Sequence of chain 1.H:
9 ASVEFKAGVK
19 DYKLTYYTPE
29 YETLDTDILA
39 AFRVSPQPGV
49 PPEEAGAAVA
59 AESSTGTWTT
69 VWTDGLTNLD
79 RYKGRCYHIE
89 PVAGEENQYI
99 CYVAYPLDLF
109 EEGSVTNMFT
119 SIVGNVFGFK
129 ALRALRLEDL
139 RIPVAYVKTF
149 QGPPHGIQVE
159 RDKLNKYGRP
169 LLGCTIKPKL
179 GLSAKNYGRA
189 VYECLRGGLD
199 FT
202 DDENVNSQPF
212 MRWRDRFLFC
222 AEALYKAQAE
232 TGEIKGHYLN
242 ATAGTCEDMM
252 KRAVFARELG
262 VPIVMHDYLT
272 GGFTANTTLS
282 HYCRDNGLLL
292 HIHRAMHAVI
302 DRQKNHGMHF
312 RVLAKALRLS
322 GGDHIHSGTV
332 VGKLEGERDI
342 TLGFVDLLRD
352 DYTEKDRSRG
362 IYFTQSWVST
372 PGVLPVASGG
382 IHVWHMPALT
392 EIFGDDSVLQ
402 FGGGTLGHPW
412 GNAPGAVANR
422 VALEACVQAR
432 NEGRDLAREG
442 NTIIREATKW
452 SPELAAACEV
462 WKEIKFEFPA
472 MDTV

Sequence of chain 1.A:
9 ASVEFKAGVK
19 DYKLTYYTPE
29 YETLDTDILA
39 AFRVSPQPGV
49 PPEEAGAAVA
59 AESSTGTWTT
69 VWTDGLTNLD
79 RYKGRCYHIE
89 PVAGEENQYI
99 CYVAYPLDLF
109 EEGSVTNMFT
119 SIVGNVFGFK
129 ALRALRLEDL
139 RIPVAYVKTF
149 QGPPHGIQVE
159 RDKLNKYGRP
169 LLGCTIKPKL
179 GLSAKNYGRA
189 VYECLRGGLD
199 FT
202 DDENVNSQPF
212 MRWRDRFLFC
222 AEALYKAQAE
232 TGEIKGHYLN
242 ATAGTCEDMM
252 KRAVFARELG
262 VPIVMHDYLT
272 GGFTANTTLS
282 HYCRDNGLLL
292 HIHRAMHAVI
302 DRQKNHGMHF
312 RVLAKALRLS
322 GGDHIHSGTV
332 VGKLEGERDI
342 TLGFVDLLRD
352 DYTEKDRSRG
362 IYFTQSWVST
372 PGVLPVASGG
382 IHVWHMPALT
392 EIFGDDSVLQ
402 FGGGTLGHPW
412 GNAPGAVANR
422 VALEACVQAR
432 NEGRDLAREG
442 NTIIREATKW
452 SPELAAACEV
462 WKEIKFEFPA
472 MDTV

The small molecule below binds the protein below.
Small molecule (SMILES): O=C(O)[C@@](O)(COP(=O)(O)O)[C@H](O)[C@H](O)COP(=O)(O)O

Binding-site contacts:
Ligand atom O2 contacts residue LYS175 of chain 1.H at 3.1 Å (salt-bridge).
Ligand atom O3P contacts residue GLY381 of chain 1.H at 2.9 Å (h-bond).
Ligand atom O1P contacts residue GLY403 of chain 1.H at 3.6 Å.
Ligand atom O3 contacts residue CA1 of chain 1.Y at 2.8 Å.
Ligand atom O3P contacts residue GLY380 of chain 1.H at 3.3 Å.
Ligand atom O4 contacts residue SER379 of chain 1.H at 2.8 Å (h-bond).
Ligand atom C3 contacts residue CA1 of chain 1.Y at 3.6 Å.
Ligand atom O6 contacts residue CA1 of chain 1.Y at 2.7 Å.
Ligand atom C3 contacts residue SER379 of chain 1.H at 3.4 Å.
Ligand atom O6 contacts residue LYS175 of chain 1.H at 3.5 Å (salt-bridge).
Ligand atom O1P contacts residue LYS175 of chain 1.H at 3.5 Å.
Ligand atom O5P contacts residue HIS327 of chain 1.H at 2.9 Å (h-bond).
Ligand atom O5 contacts residue LEU335 of chain 1.H at 3.2 Å.
Ligand atom C2 contacts residue CA1 of chain 1.Y at 3.3 Å.
Ligand atom O4P contacts residue ARG295 of chain 1.H at 3.0 Å (salt-bridge).
Ligand atom O7 contacts residue GLU60 of chain 1.A at 2.8 Å (salt-bridge).
Ligand atom O4P contacts residue LEU335 of chain 1.H at 3.4 Å.
Ligand atom C contacts residue GLU60 of chain 1.A at 3.4 Å.
Ligand atom O6 contacts residue ASN123 of chain 1.A at 3.1 Å (h-bond).
Ligand atom O6 contacts residue GLU60 of chain 1.A at 3.0 Å (salt-bridge).
Ligand atom O5P contacts residue SER379 of chain 1.H at 3.4 Å (h-bond).
Ligand atom C3 contacts residue KCX201 of chain 1.H at 3.5 Å.
Ligand atom O2 contacts residue CA1 of chain 1.Y at 2.7 Å.
Ligand atom O1P contacts residue GLY404 of chain 1.H at 2.7 Å (h-bond).
Ligand atom O3P contacts residue THR65 of chain 1.A at 3.4 Å (h-bond).
Ligand atom O1 contacts residue LYS175 of chain 1.H at 3.5 Å (salt-bridge).
Ligand atom O3 contacts residue HIS294 of chain 1.H at 3.1 Å (h-bond).
Ligand atom O6 contacts residue LYS177 of chain 1.H at 3.2 Å (salt-bridge).
Ligand atom O3P contacts residue LYS334 of chain 1.H at 2.7 Å (salt-bridge).
Ligand atom O1 contacts residue LYS334 of chain 1.H at 3.5 Å (salt-bridge).
Ligand atom O1P contacts residue THR65 of chain 1.A at 2.7 Å (h-bond).
Ligand atom O2 contacts residue THR173 of chain 1.H at 3.1 Å (h-bond).
Ligand atom O6P contacts residue ARG295 of chain 1.H at 2.9 Å (salt-bridge).
Ligand atom O7 contacts residue LYS334 of chain 1.H at 2.9 Å (salt-bridge).
Ligand atom P1 contacts residue THR65 of chain 1.A at 3.4 Å.
Ligand atom O3P contacts residue TRP66 of chain 1.A at 3.2 Å.
Ligand atom C contacts residue CA1 of chain 1.Y at 3.3 Å.
Ligand atom O4 contacts residue GLY380 of chain 1.H at 3.4 Å.
Ligand atom O2P contacts residue GLY403 of chain 1.H at 3.0 Å (h-bond).
Ligand atom O3 contacts residue KCX201 of chain 1.H at 2.7 Å (h-bond).